Sequence of chain 1.E:
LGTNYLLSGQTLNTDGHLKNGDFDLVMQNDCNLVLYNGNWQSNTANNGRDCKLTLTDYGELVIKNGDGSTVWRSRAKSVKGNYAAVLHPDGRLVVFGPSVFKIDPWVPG

Binding-site contacts:
Ligand atom C5 contacts residue ASP30 of chain 1.E at 3.7 Å.
Ligand atom O3 contacts residue GLN28 of chain 1.E at 3.0 Å (h-bond).
Ligand atom C4 contacts residue TYR36 of chain 1.E at 3.4 Å (hydrophobic).
Ligand atom C3 contacts residue ASP30 of chain 1.E at 4.2 Å.
Ligand atom O3 contacts residue ASN29 of chain 1.E at 2.8 Å (h-bond).
Ligand atom C2 contacts residue GLN41 of chain 1.E at 3.8 Å.
Ligand atom O5 contacts residue GLN41 of chain 1.E at 3.9 Å.
Ligand atom O6 contacts residue GLN41 of chain 1.E at 2.7 Å (h-bond).
Ligand atom O4 contacts residue ASN39 of chain 1.E at 3.9 Å.
Ligand atom C2 contacts residue ALA45 of chain 1.E at 4.2 Å (hydrophobic).
Ligand atom O2 contacts residue GLN28 of chain 1.E at 3.2 Å (h-bond).
Ligand atom O5 contacts residue ASN32 of chain 1.E at 3.3 Å (h-bond).
Ligand atom C3 contacts residue GLN41 of chain 1.E at 3.6 Å.
Ligand atom C4 contacts residue VAL34 of chain 1.E at 4.2 Å (hydrophobic).
Ligand atom C1 contacts residue TYR36 of chain 1.E at 4.1 Å (hydrophobic).
Ligand atom C1 contacts residue ASN32 of chain 1.E at 3.8 Å.
Ligand atom O4 contacts residue ASN29 of chain 1.E at 3.4 Å (h-bond).
Ligand atom O3 contacts residue TYR36 of chain 1.E at 3.8 Å.
Ligand atom O6 contacts residue TYR36 of chain 1.E at 4.0 Å.
Ligand atom O2 contacts residue ALA45 of chain 1.E at 3.6 Å.
Ligand atom C3 contacts residue ASN29 of chain 1.E at 3.8 Å.
Ligand atom C1 contacts residue GLN41 of chain 1.E at 3.7 Å.
Ligand atom C6 contacts residue VAL34 of chain 1.E at 4.1 Å (hydrophobic).
Ligand atom O2 contacts residue ASP30 of chain 1.E at 2.7 Å (salt-bridge).
Ligand atom C2 contacts residue TYR36 of chain 1.E at 4.0 Å (hydrophobic).
Ligand atom O4 contacts residue GLN28 of chain 1.E at 4.2 Å.
Ligand atom C2 contacts residue GLN28 of chain 1.E at 3.5 Å.
Ligand atom C4 contacts residue ASN29 of chain 1.E at 4.2 Å.
Ligand atom C5 contacts residue GLN41 of chain 1.E at 4.2 Å.
Ligand atom C4 contacts residue GLN28 of chain 1.E at 4.1 Å.
Ligand atom O6 contacts residue VAL34 of chain 1.E at 4.1 Å.
Ligand atom O4 contacts residue ASP30 of chain 1.E at 3.6 Å.
Ligand atom O3 contacts residue ASP30 of chain 1.E at 3.8 Å.
Ligand atom C2 contacts residue ASN32 of chain 1.E at 3.9 Å.
Ligand atom O2 contacts residue ASN32 of chain 1.E at 2.9 Å (h-bond).
Ligand atom O4 contacts residue TYR36 of chain 1.E at 2.6 Å (h-bond).
Ligand atom C6 contacts residue GLN41 of chain 1.E at 3.6 Å.
Ligand atom C3 contacts residue GLN28 of chain 1.E at 3.6 Å.
Ligand atom C1 contacts residue GLN28 of chain 1.E at 4.0 Å.
Ligand atom C2 contacts residue ASP30 of chain 1.E at 3.3 Å.

The small molecule below binds the protein below.
Small molecule (SMILES): OC[C@H]1O[C@H](OC[C@H]2O[C@H](O)[C@@H](O)[C@@H](O[C@H]3O[C@H](CO)[C@@H](O)[C@H](O)[C@@H]3O)[C@@H]2O)[C@@H](O)[C@@H](O)[C@@H]1O